Binding-site contacts:
Ligand atom C4 contacts residue GLU54 of chain 4.C at 3.8 Å.
Ligand atom C4 contacts residue TRP59 of chain 4.C at 3.8 Å (hydrophobic).
Ligand atom C2 contacts residue TRP59 of chain 4.C at 4.1 Å (hydrophobic).
Ligand atom O6 contacts residue TRP59 of chain 4.C at 3.9 Å.
Ligand atom O5 contacts residue ARG76 of chain 4.C at 4.2 Å.
Ligand atom C2 contacts residue ARG79 of chain 4.C at 3.5 Å.
Ligand atom C3 contacts residue TRP59 of chain 4.C at 3.7 Å (hydrophobic).
Ligand atom C2 contacts residue GLU54 of chain 4.C at 4.1 Å.
Ligand atom O6 contacts residue GLU54 of chain 4.C at 2.9 Å (salt-bridge).
Ligand atom C3 contacts residue GLU54 of chain 4.C at 3.7 Å.
Ligand atom C1 contacts residue ARG79 of chain 4.C at 3.3 Å.
Ligand atom O5 contacts residue GLU54 of chain 4.C at 3.8 Å.
Ligand atom C1 contacts residue TRP59 of chain 4.C at 4.2 Å (hydrophobic).
Ligand atom C1 contacts residue GLU54 of chain 4.C at 3.9 Å.
Ligand atom O5 contacts residue ARG79 of chain 4.C at 4.1 Å.

Sequence of chain 4.C:
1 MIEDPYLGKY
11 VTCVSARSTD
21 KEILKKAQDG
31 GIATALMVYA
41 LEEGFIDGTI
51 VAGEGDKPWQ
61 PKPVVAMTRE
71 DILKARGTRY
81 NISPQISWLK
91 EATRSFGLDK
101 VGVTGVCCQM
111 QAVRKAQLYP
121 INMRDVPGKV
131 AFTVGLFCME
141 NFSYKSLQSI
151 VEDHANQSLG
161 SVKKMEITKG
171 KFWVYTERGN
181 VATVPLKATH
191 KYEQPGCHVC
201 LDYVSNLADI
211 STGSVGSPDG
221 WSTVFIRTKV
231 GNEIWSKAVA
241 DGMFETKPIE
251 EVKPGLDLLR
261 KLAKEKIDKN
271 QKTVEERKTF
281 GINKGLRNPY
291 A

A protein and the small-molecule ligand that binds it are described below.
Small molecule (SMILES): C[C@@H](O)[C@@H](C)O